This small molecule binds to this protein.
Small molecule (SMILES): CC(C)n1cc(C(=O)c2cncc(NCCc3cccnc3)n2)c2c(N)ncnc21

Sequence of chain 1.A:
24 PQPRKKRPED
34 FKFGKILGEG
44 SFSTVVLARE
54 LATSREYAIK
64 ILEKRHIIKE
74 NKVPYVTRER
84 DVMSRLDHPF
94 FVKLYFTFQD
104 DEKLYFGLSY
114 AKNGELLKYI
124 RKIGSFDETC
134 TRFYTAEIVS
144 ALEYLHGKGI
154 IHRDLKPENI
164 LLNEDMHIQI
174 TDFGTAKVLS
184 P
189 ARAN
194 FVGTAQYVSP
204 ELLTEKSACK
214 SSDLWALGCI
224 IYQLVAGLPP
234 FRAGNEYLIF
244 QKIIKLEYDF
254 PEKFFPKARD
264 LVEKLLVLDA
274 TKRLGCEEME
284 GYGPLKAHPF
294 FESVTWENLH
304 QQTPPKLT

Binding-site contacts:
Ligand atom C14 contacts residue GLY41 of chain 1.A at 3.6 Å.
Ligand atom C2 contacts residue LEU164 of chain 1.A at 3.6 Å (hydrophobic).
Ligand atom C6 contacts residue LEU164 of chain 1.A at 3.8 Å (hydrophobic).
Ligand atom C13 contacts residue ASP175 of chain 1.A at 3.8 Å.
Ligand atom C18 contacts residue SO41 of chain 1.K at 3.6 Å.
Ligand atom C9 contacts residue THR174 of chain 1.A at 3.6 Å.
Ligand atom N2 contacts residue ALA114 of chain 1.A at 3.1 Å (h-bond).
Ligand atom N7 contacts residue THR174 of chain 1.A at 3.4 Å.
Ligand atom C14 contacts residue LEU40 of chain 1.A at 3.4 Å (hydrophobic).
Ligand atom O1 contacts residue LEU111 of chain 1.A at 3.5 Å.
Ligand atom C20 contacts residue ASP175 of chain 1.A at 3.7 Å.
Ligand atom C17 contacts residue SO41 of chain 1.K at 3.7 Å.
Ligand atom O1 contacts residue THR174 of chain 1.A at 3.0 Å (h-bond).
Ligand atom C1 contacts residue TYR113 of chain 1.A at 3.7 Å (hydrophobic).
Ligand atom N3 contacts residue LEU40 of chain 1.A at 3.8 Å.
Ligand atom C8 contacts residue GLU118 of chain 1.A at 3.7 Å.
Ligand atom C11 contacts residue LYS63 of chain 1.A at 3.7 Å.
Ligand atom C4 contacts residue LEU164 of chain 1.A at 3.7 Å (hydrophobic).
Ligand atom C12 contacts residue LYS63 of chain 1.A at 3.8 Å.
Ligand atom C19 contacts residue GLU42 of chain 1.A at 3.6 Å.
Ligand atom C19 contacts residue VAL48 of chain 1.A at 3.8 Å (hydrophobic).
Ligand atom N2 contacts residue SER112 of chain 1.A at 3.8 Å.
Ligand atom N5 contacts residue SER112 of chain 1.A at 3.0 Å (h-bond).
Ligand atom C1 contacts residue ALA114 of chain 1.A at 3.5 Å (hydrophobic).
Ligand atom N6 contacts residue LYS63 of chain 1.A at 2.9 Å (salt-bridge).
Ligand atom C21 contacts residue GLU42 of chain 1.A at 3.7 Å.
Ligand atom C12 contacts residue ASP175 of chain 1.A at 3.2 Å.
Ligand atom C2 contacts residue ALA61 of chain 1.A at 3.6 Å (hydrophobic).
Ligand atom C21 contacts residue GLY43 of chain 1.A at 3.6 Å.
Ligand atom N5 contacts residue ALA61 of chain 1.A at 3.6 Å.
Ligand atom C10 contacts residue THR174 of chain 1.A at 3.6 Å.
Ligand atom C7 contacts residue LEU40 of chain 1.A at 3.7 Å (hydrophobic).
Ligand atom N8 contacts residue SER46 of chain 1.A at 3.2 Å (h-bond).
Ligand atom C5 contacts residue LEU164 of chain 1.A at 3.4 Å (hydrophobic).
Ligand atom C11 contacts residue THR174 of chain 1.A at 3.8 Å.
Ligand atom C21 contacts residue VAL48 of chain 1.A at 3.5 Å (hydrophobic).
Ligand atom N2 contacts residue ALA61 of chain 1.A at 3.6 Å.
Ligand atom C19 contacts residue GLY41 of chain 1.A at 3.4 Å.
Ligand atom C18 contacts residue GLU161 of chain 1.A at 3.5 Å.
Ligand atom N8 contacts residue GLY43 of chain 1.A at 3.6 Å (h-bond).